Sequence of chain 2.A:
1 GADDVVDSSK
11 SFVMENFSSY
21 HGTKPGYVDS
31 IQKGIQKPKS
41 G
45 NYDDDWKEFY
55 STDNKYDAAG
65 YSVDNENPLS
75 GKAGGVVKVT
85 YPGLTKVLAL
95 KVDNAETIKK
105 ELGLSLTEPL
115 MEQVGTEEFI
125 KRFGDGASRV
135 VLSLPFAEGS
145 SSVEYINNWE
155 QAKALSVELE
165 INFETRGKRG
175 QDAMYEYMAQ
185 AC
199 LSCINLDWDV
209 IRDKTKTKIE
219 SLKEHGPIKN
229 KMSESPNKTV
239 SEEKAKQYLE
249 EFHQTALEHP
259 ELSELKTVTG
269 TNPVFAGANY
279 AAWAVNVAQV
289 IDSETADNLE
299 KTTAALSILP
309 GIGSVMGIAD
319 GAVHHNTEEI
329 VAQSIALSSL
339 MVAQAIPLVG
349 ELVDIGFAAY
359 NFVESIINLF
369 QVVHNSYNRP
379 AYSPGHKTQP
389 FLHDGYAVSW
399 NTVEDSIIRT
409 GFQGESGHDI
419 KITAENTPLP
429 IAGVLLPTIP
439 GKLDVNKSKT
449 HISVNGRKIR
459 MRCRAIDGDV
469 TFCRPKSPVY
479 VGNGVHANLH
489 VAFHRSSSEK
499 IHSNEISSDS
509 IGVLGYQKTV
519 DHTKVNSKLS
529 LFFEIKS

This protein binds this small molecule.
Small molecule (SMILES): CC(=O)CO

Binding-site contacts:
Ligand atom CM2 contacts residue ASN376 of chain 2.A at 3.6 Å.
Ligand atom C contacts residue ASN376 of chain 2.A at 4.3 Å.
Ligand atom C contacts residue CYS201 of chain 2.A at 2.7 Å (hydrophobic).
Ligand atom CM1 contacts residue ASN376 of chain 2.A at 4.0 Å.
Ligand atom CM1 contacts residue CYS186 of chain 2.A at 4.2 Å (hydrophobic).
Ligand atom CM2 contacts residue CYS186 of chain 2.A at 1.9 Å (hydrophobic).
Ligand atom O contacts residue CYS201 of chain 2.A at 3.6 Å.
Ligand atom CM2 contacts residue CYS201 of chain 2.A at 3.1 Å (hydrophobic).
Ligand atom CM2 contacts residue ALA185 of chain 2.A at 3.7 Å (hydrophobic).
Ligand atom C contacts residue CYS186 of chain 2.A at 2.8 Å (hydrophobic).
Ligand atom O contacts residue CYS186 of chain 2.A at 2.9 Å.
Ligand atom CM1 contacts residue SER200 of chain 2.A at 4.5 Å.
Ligand atom CM1 contacts residue CYS201 of chain 2.A at 1.8 Å (hydrophobic).